Sequence of chain 1.A:
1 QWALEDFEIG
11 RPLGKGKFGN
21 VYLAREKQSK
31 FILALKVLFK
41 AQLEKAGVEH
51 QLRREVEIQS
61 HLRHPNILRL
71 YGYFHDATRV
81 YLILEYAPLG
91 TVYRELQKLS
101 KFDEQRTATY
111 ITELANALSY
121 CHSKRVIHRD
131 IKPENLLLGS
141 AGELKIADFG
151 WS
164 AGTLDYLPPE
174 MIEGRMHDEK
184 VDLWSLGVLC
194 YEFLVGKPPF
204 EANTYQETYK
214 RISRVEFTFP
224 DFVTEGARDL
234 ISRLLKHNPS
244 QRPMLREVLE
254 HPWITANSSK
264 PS

The small molecule below binds the protein below.
Small molecule (SMILES): C#CCNC(=O)c1cc(Nc2cc(C3CC3)[nH]n2)nc(N2CCN(Cc3ccc(O)c(C)c3)CC2)n1

Binding-site contacts:
Ligand atom C10 contacts residue LEU13 of chain 1.A at 3.2 Å (hydrophobic).
Ligand atom C3 contacts residue PRO88 of chain 1.A at 3.5 Å (hydrophobic).
Ligand atom C3 contacts residue LEU89 of chain 1.A at 3.7 Å (hydrophobic).
Ligand atom N5 contacts residue ALA87 of chain 1.A at 3.0 Å (h-bond).
Ligand atom C25 contacts residue LYS36 of chain 1.A at 2.7 Å.
Ligand atom C6 contacts residue LEU13 of chain 1.A at 3.5 Å (hydrophobic).
Ligand atom N6 contacts residue GLU85 of chain 1.A at 3.7 Å.
Ligand atom C24 contacts residue GLY19 of chain 1.A at 3.6 Å.
Ligand atom O2 contacts residue SER152 of chain 1.A at 3.4 Å (h-bond).
Ligand atom N6 contacts residue ALA87 of chain 1.A at 2.8 Å (h-bond).
Ligand atom C17 contacts residue LEU68 of chain 1.A at 3.6 Å (hydrophobic).
Ligand atom N4 contacts residue LEU13 of chain 1.A at 3.1 Å (h-bond).
Ligand atom C7 contacts residue ALA87 of chain 1.A at 3.7 Å (hydrophobic).
Ligand atom C1 contacts residue GLY90 of chain 1.A at 3.5 Å.
Ligand atom C20 contacts residue VAL21 of chain 1.A at 3.5 Å (hydrophobic).
Ligand atom C2 contacts residue GLY90 of chain 1.A at 3.7 Å.
Ligand atom C23 contacts residue SER152 of chain 1.A at 3.8 Å.
Ligand atom C3 contacts residue GLY90 of chain 1.A at 3.5 Å.
Ligand atom O2 contacts residue LYS36 of chain 1.A at 2.2 Å (salt-bridge).
Ligand atom C12 contacts residue ARG94 of chain 1.A at 3.7 Å.
Ligand atom C25 contacts residue VAL21 of chain 1.A at 3.5 Å (hydrophobic).
Ligand atom C19 contacts residue VAL21 of chain 1.A at 3.7 Å (hydrophobic).
Ligand atom C11 contacts residue ALA87 of chain 1.A at 3.7 Å (hydrophobic).
Ligand atom C26 contacts residue LYS36 of chain 1.A at 1.5 Å.
Ligand atom N6 contacts residue TYR86 of chain 1.A at 3.5 Å.
Ligand atom N1 contacts residue GLY90 of chain 1.A at 3.1 Å (h-bond).
Ligand atom C24 contacts residue GLY14 of chain 1.A at 3.7 Å.
Ligand atom O2 contacts residue GLY19 of chain 1.A at 3.4 Å (h-bond).
Ligand atom C9 contacts residue ARG94 of chain 1.A at 3.4 Å.
Ligand atom C23 contacts residue LYS36 of chain 1.A at 2.4 Å.
Ligand atom N8 contacts residue ALA87 of chain 1.A at 3.5 Å (h-bond).
Ligand atom N8 contacts residue GLU85 of chain 1.A at 3.0 Å (salt-bridge).
Ligand atom C24 contacts residue VAL21 of chain 1.A at 3.7 Å (hydrophobic).
Ligand atom C4 contacts residue ALA87 of chain 1.A at 3.6 Å (hydrophobic).
Ligand atom C25 contacts residue SER152 of chain 1.A at 3.4 Å.
Ligand atom C9 contacts residue LEU13 of chain 1.A at 3.4 Å (hydrophobic).
Ligand atom C26 contacts residue GLY150 of chain 1.A at 3.7 Å.
Ligand atom C20 contacts residue LEU84 of chain 1.A at 3.5 Å (hydrophobic).
Ligand atom N1 contacts residue PRO88 of chain 1.A at 3.6 Å (h-bond).
Ligand atom C21 contacts residue LYS36 of chain 1.A at 3.7 Å.